The small molecule below binds the protein below.
Small molecule (SMILES): CN(C)[C@@H]1C(O)=C(C(N)=O)C(=O)[C@@]2(O)C(O)=C3C(=O)c4c(O)ccc(Cl)c4[C@@](C)(O)[C@H]3C[C@@H]12

Sequence of chain 1.A:
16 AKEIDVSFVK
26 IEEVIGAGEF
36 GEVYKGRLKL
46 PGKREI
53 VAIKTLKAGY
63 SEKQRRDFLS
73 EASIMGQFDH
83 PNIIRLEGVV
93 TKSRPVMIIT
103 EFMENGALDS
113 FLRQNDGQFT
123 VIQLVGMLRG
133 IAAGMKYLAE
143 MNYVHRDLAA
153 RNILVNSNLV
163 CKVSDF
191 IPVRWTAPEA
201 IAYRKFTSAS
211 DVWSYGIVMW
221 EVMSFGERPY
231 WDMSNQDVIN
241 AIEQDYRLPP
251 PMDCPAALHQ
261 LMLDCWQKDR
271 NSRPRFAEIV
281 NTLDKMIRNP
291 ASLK

Binding-site contacts:
Ligand atom O1 contacts residue SER166 of chain 1.A at 3.4 Å.
Ligand atom O11 contacts residue MET105 of chain 1.A at 3.2 Å (h-bond).
Ligand atom N4 contacts residue LYS56 of chain 1.A at 3.4 Å.
Ligand atom O12 contacts residue GLU103 of chain 1.A at 3.0 Å (salt-bridge).
Ligand atom O12 contacts residue LEU156 of chain 1.A at 3.6 Å.
Ligand atom N2' contacts residue ILE86 of chain 1.A at 3.5 Å.
Ligand atom O1 contacts residue LEU156 of chain 1.A at 2.8 Å.
Ligand atom C9 contacts residue GLY108 of chain 1.A at 3.3 Å.
Ligand atom C4B contacts residue THR102 of chain 1.A at 3.5 Å.
Ligand atom C11 contacts residue ALA54 of chain 1.A at 3.7 Å (hydrophobic).
Ligand atom C5A contacts residue VAL38 of chain 1.A at 3.7 Å (hydrophobic).
Ligand atom C10 contacts residue MET105 of chain 1.A at 3.0 Å (hydrophobic).
Ligand atom C12 contacts residue ALA54 of chain 1.A at 3.7 Å (hydrophobic).
Ligand atom C1 contacts residue LEU156 of chain 1.A at 3.5 Å (hydrophobic).
Ligand atom C4D contacts residue THR102 of chain 1.A at 3.7 Å.
Ligand atom C5B contacts residue ALA54 of chain 1.A at 3.6 Å (hydrophobic).
Ligand atom O2' contacts residue SER166 of chain 1.A at 3.0 Å.
Ligand atom C12 contacts residue THR102 of chain 1.A at 3.6 Å.
Ligand atom C9 contacts residue MET105 of chain 1.A at 3.2 Å (hydrophobic).
Ligand atom C8 contacts residue GLY108 of chain 1.A at 3.3 Å.
Ligand atom O11 contacts residue GLU103 of chain 1.A at 3.8 Å.
Ligand atom O10 contacts residue PHE104 of chain 1.A at 3.1 Å.
Ligand atom C12 contacts residue LEU156 of chain 1.A at 3.5 Å (hydrophobic).
Ligand atom C2 contacts residue SER166 of chain 1.A at 3.8 Å.
Ligand atom O1 contacts residue ILE86 of chain 1.A at 3.1 Å.
Ligand atom O2' contacts residue PHE168 of chain 1.A at 3.5 Å.
Ligand atom N2' contacts residue MET77 of chain 1.A at 2.9 Å.
Ligand atom O12 contacts residue THR102 of chain 1.A at 3.1 Å (h-bond).
Ligand atom O2' contacts residue ASP167 of chain 1.A at 3.0 Å (salt-bridge).
Ligand atom O6 contacts residue LEU156 of chain 1.A at 3.3 Å.
Ligand atom C5B contacts residue LEU156 of chain 1.A at 3.7 Å (hydrophobic).
Ligand atom N2' contacts residue THR102 of chain 1.A at 3.8 Å.
Ligand atom O11 contacts residue ALA54 of chain 1.A at 3.3 Å.
Ligand atom O10 contacts residue MET105 of chain 1.A at 2.4 Å (h-bond).
Ligand atom C10 contacts residue ILE30 of chain 1.A at 3.8 Å (hydrophobic).
Ligand atom C6B contacts residue ILE30 of chain 1.A at 3.8 Å (hydrophobic).
Ligand atom C4' contacts residue LYS56 of chain 1.A at 2.9 Å.
Ligand atom O4B contacts residue THR102 of chain 1.A at 2.4 Å (h-bond).
Ligand atom C2' contacts residue SER166 of chain 1.A at 3.6 Å.
Ligand atom O12 contacts residue ALA54 of chain 1.A at 3.7 Å.